A small-molecule ligand and the protein it binds are described below.
Small molecule (SMILES): Nc1nc(=O)c2ncn([C@@H]3O[C@H](CO[P](=O)(O)O[C@H]4[C@@H](O)[C@H](n5ccc(=O)[nH]c5=O)O[C@@H]4CO[P](=O)(O)O[C@H]4[C@@H](O)[C@H](n5cnc6c(N)ncnc65)O[C@@H]4CO[P](=O)(O)O[C@H]4[C@@H](O)[C@H](n5cnc6c(N)ncnc65)O[C@@H]4CO[P](=O)(O)O[C@H]4[C@@H](O)[C@H](n5cnc6c(N)ncnc65)O[C@@H]4CO[P](=O)(O)O[C@H]4[C@@H](O)[C@H](n5cnc6c(N)ncnc65)O[C@@H]4COP(=O)=O)[C@@H](O[P](=O)(O)OC[C@H]4O[C@@H](n5ccc(=O)[nH]c5=O)[C@H](O)[C@@H]4O[P](=O)(O)OC[C@H]4O[C@@H](n5cnc6c(N)ncnc65)[C@H](O)[C@@H]4O[P](=O)(O)OC[C@H]4O[C@@H](n5cnc6c(N)ncnc65)[C@H](O)[C@@H]4O)[C@H]3O)c2[nH]1

Binding-site contacts:
Ligand atom N6 contacts residue GLY153 of chain 1.YA at 3.0 Å (h-bond).
Ligand atom N1 contacts residue ALA154 of chain 1.YA at 3.8 Å.
Ligand atom N6 contacts residue ALA154 of chain 1.YA at 3.0 Å (h-bond).
Ligand atom C6 contacts residue GLY153 of chain 1.YA at 4.3 Å.
Ligand atom N6 contacts residue GLY152 of chain 1.YA at 3.3 Å.
Ligand atom OP2 contacts residue LEU137 of chain 1.HB at 3.9 Å.
Ligand atom OP1 contacts residue LEU137 of chain 1.HB at 4.1 Å.
Ligand atom C6 contacts residue ALA154 of chain 1.YA at 3.9 Å (hydrophobic).

Sequence of chain 1.HB:
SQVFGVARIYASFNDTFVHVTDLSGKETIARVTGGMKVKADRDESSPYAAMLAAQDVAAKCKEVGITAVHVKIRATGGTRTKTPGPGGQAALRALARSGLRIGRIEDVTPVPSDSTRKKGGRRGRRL

Sequence of chain 1.YA:
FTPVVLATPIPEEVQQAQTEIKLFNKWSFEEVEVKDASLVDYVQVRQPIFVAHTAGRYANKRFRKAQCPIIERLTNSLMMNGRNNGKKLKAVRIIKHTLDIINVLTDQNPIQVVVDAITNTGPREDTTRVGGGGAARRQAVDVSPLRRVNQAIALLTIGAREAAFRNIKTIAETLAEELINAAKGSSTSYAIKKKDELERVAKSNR